Sequence of chain 1.A:
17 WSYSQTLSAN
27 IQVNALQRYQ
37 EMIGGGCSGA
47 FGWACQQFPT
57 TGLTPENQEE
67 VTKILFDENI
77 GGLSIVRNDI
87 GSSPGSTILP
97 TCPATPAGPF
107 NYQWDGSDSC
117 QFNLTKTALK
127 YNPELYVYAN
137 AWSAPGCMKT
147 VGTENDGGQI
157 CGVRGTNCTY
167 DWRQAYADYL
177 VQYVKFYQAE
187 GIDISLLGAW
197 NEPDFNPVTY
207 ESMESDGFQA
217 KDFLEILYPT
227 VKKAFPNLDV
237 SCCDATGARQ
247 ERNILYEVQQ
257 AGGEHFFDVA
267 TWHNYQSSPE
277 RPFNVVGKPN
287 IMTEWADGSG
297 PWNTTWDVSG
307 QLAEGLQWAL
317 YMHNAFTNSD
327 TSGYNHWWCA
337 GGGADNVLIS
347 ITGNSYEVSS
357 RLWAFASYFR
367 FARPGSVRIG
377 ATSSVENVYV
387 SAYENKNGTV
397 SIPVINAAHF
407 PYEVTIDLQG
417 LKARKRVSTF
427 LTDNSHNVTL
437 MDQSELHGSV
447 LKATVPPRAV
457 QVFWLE

The small molecule below binds the protein below.
Small molecule (SMILES): CC(=O)N[C@@H]1[C@@H](O)[C@H](O)[C@@H](CO)O[C@H]1O

Binding-site contacts:
Ligand atom C7 contacts residue PHE54 of chain 1.A at 4.2 Å (hydrophobic).
Ligand atom N2 contacts residue ASN119 of chain 1.A at 3.0 Å (h-bond).
Ligand atom C3 contacts residue ASN119 of chain 1.A at 3.7 Å.
Ligand atom C8 contacts residue PHE54 of chain 1.A at 3.2 Å (hydrophobic).
Ligand atom C7 contacts residue ASN119 of chain 1.A at 3.5 Å.
Ligand atom C2 contacts residue ASN119 of chain 1.A at 2.4 Å.
Ligand atom C4 contacts residue ASN119 of chain 1.A at 4.1 Å.
Ligand atom O7 contacts residue ASN119 of chain 1.A at 3.6 Å (h-bond).
Ligand atom O5 contacts residue ASN119 of chain 1.A at 2.2 Å (h-bond).
Ligand atom C8 contacts residue CYS116 of chain 1.A at 4.5 Å (hydrophobic).
Ligand atom O7 contacts residue PHE54 of chain 1.A at 4.0 Å.
Ligand atom O7 contacts residue GLN64 of chain 1.A at 4.2 Å.
Ligand atom C5 contacts residue ASN119 of chain 1.A at 3.6 Å.
Ligand atom C1 contacts residue ASN119 of chain 1.A at 1.4 Å.
Ligand atom O6 contacts residue PHE118 of chain 1.A at 3.8 Å.